Binding-site contacts:
Ligand atom O1A contacts residue MN1 of chain 1.N at 2.2 Å.
Ligand atom O2A contacts residue HIS231 of chain 1.D at 3.2 Å.
Ligand atom C2' contacts residue ASP136 of chain 1.D at 3.2 Å.
Ligand atom O3' contacts residue ASP202 of chain 1.D at 3.3 Å (salt-bridge).
Ligand atom O3D contacts residue ASP138 of chain 1.D at 3.3 Å (salt-bridge).
Ligand atom C5 contacts residue ASP234 of chain 1.D at 3.3 Å.
Ligand atom C6 contacts residue PHE110 of chain 1.D at 3.2 Å (hydrophobic).
Ligand atom O1A contacts residue ASP138 of chain 1.D at 3.2 Å (salt-bridge).
Ligand atom O3' contacts residue GLY176 of chain 1.D at 3.2 Å (h-bond).
Ligand atom C3' contacts residue ASP136 of chain 1.D at 2.9 Å.
Ligand atom O2 contacts residue ARG75 of chain 1.D at 3.3 Å.
Ligand atom O2' contacts residue ASP136 of chain 1.D at 2.5 Å (salt-bridge).
Ligand atom O4' contacts residue GLU201 of chain 1.D at 2.7 Å (salt-bridge).
Ligand atom O2' contacts residue GLY176 of chain 1.D at 3.3 Å.
Ligand atom O2A contacts residue ARG75 of chain 1.D at 3.3 Å (salt-bridge).
Ligand atom O1B contacts residue TRP198 of chain 1.D at 2.7 Å (h-bond).
Ligand atom O2 contacts residue ARG73 of chain 1.D at 3.0 Å (salt-bridge).
Ligand atom O6' contacts residue GLU201 of chain 1.D at 2.8 Å (salt-bridge).
Ligand atom N3 contacts residue ARG73 of chain 1.D at 2.8 Å (salt-bridge).
Ligand atom O4' contacts residue ASP202 of chain 1.D at 2.2 Å (salt-bridge).
Ligand atom O2D contacts residue PRO71 of chain 1.D at 2.7 Å (h-bond).
Ligand atom O2B contacts residue MN1 of chain 1.N at 2.1 Å.
Ligand atom N1 contacts residue PHE110 of chain 1.D at 3.2 Å.
Ligand atom C4' contacts residue ASP202 of chain 1.D at 3.4 Å.
Ligand atom O1A contacts residue ARG75 of chain 1.D at 3.1 Å (salt-bridge).
Ligand atom O3D contacts residue ASP136 of chain 1.D at 3.2 Å.
Ligand atom O3' contacts residue ASP136 of chain 1.D at 2.7 Å (salt-bridge).
Ligand atom C4' contacts residue GLU201 of chain 1.D at 3.1 Å.
Ligand atom O2 contacts residue PHE72 of chain 1.D at 3.2 Å.
Ligand atom O4' contacts residue LYS112 of chain 1.D at 3.1 Å (salt-bridge).
Ligand atom O1A contacts residue HIS231 of chain 1.D at 3.1 Å (h-bond).
Ligand atom O4 contacts residue ASP234 of chain 1.D at 3.1 Å.
Ligand atom C4' contacts residue LYS112 of chain 1.D at 3.0 Å.
Ligand atom O5' contacts residue TRP198 of chain 1.D at 3.2 Å (h-bond).
Ligand atom O3' contacts residue LYS112 of chain 1.D at 2.7 Å (salt-bridge).
Ligand atom O2D contacts residue VAL137 of chain 1.D at 2.9 Å (h-bond).
Ligand atom C6' contacts residue TRP198 of chain 1.D at 3.1 Å (hydrophobic).
Ligand atom PA contacts residue MN1 of chain 1.N at 3.4 Å.
Ligand atom C1D contacts residue PRO71 of chain 1.D at 3.4 Å (hydrophobic).
Ligand atom O6' contacts residue GLY199 of chain 1.D at 2.8 Å (h-bond).

Sequence of chain 1.D:
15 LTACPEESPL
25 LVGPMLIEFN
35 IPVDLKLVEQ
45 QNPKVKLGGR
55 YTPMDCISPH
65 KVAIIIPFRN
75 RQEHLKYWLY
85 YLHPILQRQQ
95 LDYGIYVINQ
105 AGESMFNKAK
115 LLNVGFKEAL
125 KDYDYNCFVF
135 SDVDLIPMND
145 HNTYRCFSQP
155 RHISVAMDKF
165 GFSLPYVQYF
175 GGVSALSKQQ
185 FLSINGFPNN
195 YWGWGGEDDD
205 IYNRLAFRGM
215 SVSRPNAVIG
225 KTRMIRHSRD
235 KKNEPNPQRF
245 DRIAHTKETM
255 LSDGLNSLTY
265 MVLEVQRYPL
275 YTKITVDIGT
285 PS

A protein and the small-molecule ligand that binds it are described below.
Small molecule (SMILES): O=c1ccn([C@@H]2O[C@H](CO[P](=O)(O)O[P](=O)(O)O[C@H]3O[C@H](CO)[C@H](O)[C@H](O)[C@H]3O)[C@@H](O)[C@H]2O)c(=O)[nH]1